Sequence of chain 1.A:
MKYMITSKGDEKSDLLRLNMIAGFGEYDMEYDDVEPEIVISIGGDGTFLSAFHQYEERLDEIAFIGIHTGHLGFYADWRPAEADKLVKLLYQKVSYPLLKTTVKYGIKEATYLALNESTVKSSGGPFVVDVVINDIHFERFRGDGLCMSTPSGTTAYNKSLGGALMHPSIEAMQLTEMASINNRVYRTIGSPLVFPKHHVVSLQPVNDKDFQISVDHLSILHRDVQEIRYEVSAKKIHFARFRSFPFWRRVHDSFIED

The protein below binds the small molecule below.
Small molecule (SMILES): Nc1ncnc2c1ncn2[C@@H]1O[C@H](COCC#Cc2nc3c(N)ncnc3n2[C@@H]2O[C@H](CO)[C@@H](O)[C@H]2O)[C@@H](O)[C@H]1O

Sequence of chain 4.A:
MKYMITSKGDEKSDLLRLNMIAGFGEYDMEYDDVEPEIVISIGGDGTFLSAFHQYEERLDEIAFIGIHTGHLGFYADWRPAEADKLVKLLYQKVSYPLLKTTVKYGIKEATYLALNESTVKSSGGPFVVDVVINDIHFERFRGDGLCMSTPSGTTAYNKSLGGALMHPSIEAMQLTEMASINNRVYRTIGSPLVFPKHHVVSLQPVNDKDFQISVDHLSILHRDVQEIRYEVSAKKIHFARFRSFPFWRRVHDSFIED

Binding-site contacts:
Ligand atom O2P contacts residue ASN122 of chain 4.A at 3.4 Å (h-bond).
Ligand atom C3P contacts residue GLU123 of chain 4.A at 3.2 Å.
Ligand atom C2 contacts residue PHE74 of chain 4.A at 3.3 Å (hydrophobic).
Ligand atom C4 contacts residue ASP45 of chain 4.A at 3.7 Å.
Ligand atom C83 contacts residue GLY46 of chain 4.A at 3.7 Å.
Ligand atom C5' contacts residue ILE187 of chain 1.A at 3.7 Å (hydrophobic).
Ligand atom O3P contacts residue GLU123 of chain 4.A at 2.5 Å (salt-bridge).
Ligand atom C8 contacts residue ASN122 of chain 4.A at 3.7 Å.
Ligand atom N1B contacts residue ALA185 of chain 1.A at 3.2 Å (h-bond).
Ligand atom N1 contacts residue PHE74 of chain 4.A at 3.6 Å.
Ligand atom N6 contacts residue ASN122 of chain 4.A at 3.2 Å (h-bond).
Ligand atom N2B contacts residue SER166 of chain 4.A at 3.3 Å (h-bond).
Ligand atom O3' contacts residue ASN189 of chain 1.A at 3.6 Å.
Ligand atom N1B contacts residue ASP150 of chain 1.A at 3.0 Å (salt-bridge).
Ligand atom N7 contacts residue ASN122 of chain 4.A at 2.9 Å (h-bond).
Ligand atom N2B contacts residue ALA185 of chain 1.A at 3.7 Å.
Ligand atom C2P contacts residue GLU123 of chain 4.A at 3.3 Å.
Ligand atom C2 contacts residue THR161 of chain 4.A at 3.4 Å.
Ligand atom C3B contacts residue SER166 of chain 4.A at 3.2 Å.
Ligand atom N6 contacts residue TYR75 of chain 4.A at 3.4 Å.
Ligand atom C1B contacts residue TYR163 of chain 4.A at 3.7 Å (hydrophobic).
Ligand atom O2P contacts residue GLU123 of chain 4.A at 2.7 Å (salt-bridge).
Ligand atom N2B contacts residue ILE187 of chain 1.A at 3.4 Å.
Ligand atom O2P contacts residue TYR163 of chain 4.A at 3.3 Å (h-bond).
Ligand atom C82 contacts residue LEU49 of chain 4.A at 3.7 Å (hydrophobic).
Ligand atom N1 contacts residue THR161 of chain 4.A at 2.7 Å (h-bond).
Ligand atom C6 contacts residue ALA162 of chain 4.A at 3.5 Å (hydrophobic).
Ligand atom O3P contacts residue ASN122 of chain 4.A at 3.4 Å (h-bond).
Ligand atom C6 contacts residue THR161 of chain 4.A at 3.7 Å.
Ligand atom O2P contacts residue ALA162 of chain 4.A at 3.2 Å.
Ligand atom O3P contacts residue ASP222 of chain 4.A at 3.6 Å.
Ligand atom C5 contacts residue ASN122 of chain 4.A at 3.7 Å.
Ligand atom C3B contacts residue ILE187 of chain 1.A at 3.5 Å (hydrophobic).
Ligand atom N4B contacts residue TYR163 of chain 4.A at 3.6 Å.
Ligand atom C5 contacts residue ALA162 of chain 4.A at 3.5 Å (hydrophobic).
Ligand atom O2' contacts residue HIS71 of chain 4.A at 3.7 Å.
Ligand atom N6 contacts residue SER158 of chain 4.A at 3.2 Å (h-bond).
Ligand atom N6 contacts residue ALA162 of chain 4.A at 3.8 Å.
Ligand atom N1B contacts residue TYR163 of chain 4.A at 3.6 Å.
Ligand atom O2' contacts residue ASP45 of chain 4.A at 3.3 Å (salt-bridge).